Sequence of chain 12.B:
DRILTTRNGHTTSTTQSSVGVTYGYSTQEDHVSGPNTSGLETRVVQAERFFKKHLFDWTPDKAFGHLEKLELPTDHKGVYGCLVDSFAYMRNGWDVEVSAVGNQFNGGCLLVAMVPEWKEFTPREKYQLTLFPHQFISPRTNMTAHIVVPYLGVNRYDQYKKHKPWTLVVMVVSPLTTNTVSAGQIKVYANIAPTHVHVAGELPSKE

A protein and the small-molecule ligand that binds it are described below.
Small molecule (SMILES): CC(C)C[C@H](NC(=O)[C@H](C)NC(=O)CNC(=O)[C@@H](N)Cc1ccccc1)C(=O)N[C@@H](CC(C)C)C(=O)N[C@@H](C)C(=O)O

Binding-site contacts:
Ligand atom C contacts residue ILE14 of chain 12.B at 3.4 Å (hydrophobic).
Ligand atom CB contacts residue LEU15 of chain 12.B at 4.1 Å (hydrophobic).
Ligand atom N contacts residue ILE14 of chain 12.B at 3.0 Å (h-bond).
Ligand atom N contacts residue ASP12 of chain 12.B at 4.1 Å.
Ligand atom C contacts residue ILE14 of chain 12.B at 4.2 Å (hydrophobic).
Ligand atom C contacts residue ARG18 of chain 12.B at 3.8 Å.
Ligand atom CB contacts residue ILE14 of chain 12.B at 4.1 Å (hydrophobic).
Ligand atom CA contacts residue ASP12 of chain 12.B at 3.7 Å.
Ligand atom CB contacts residue THR17 of chain 12.B at 4.0 Å.
Ligand atom O contacts residue ARG18 of chain 12.B at 3.0 Å (salt-bridge).
Ligand atom O contacts residue ILE14 of chain 12.B at 3.5 Å (h-bond).
Ligand atom CB contacts residue ARG18 of chain 12.B at 4.2 Å.
Ligand atom C contacts residue THR16 of chain 12.B at 4.2 Å.
Ligand atom CD2 contacts residue VAL32 of chain 12.B at 3.9 Å (hydrophobic).
Ligand atom CB contacts residue THR16 of chain 12.B at 4.2 Å.
Ligand atom CA contacts residue ILE14 of chain 12.B at 4.0 Å (hydrophobic).
Ligand atom O contacts residue LEU15 of chain 12.B at 3.5 Å.
Ligand atom C contacts residue ARG18 of chain 12.B at 4.1 Å.
Ligand atom N contacts residue THR16 of chain 12.B at 2.9 Å (h-bond).
Ligand atom C contacts residue ILE14 of chain 12.B at 3.6 Å (hydrophobic).
Ligand atom CG contacts residue THR16 of chain 12.B at 4.0 Å.
Ligand atom O contacts residue ARG18 of chain 12.B at 3.6 Å (salt-bridge).
Ligand atom CA contacts residue THR16 of chain 12.B at 3.6 Å.
Ligand atom CG contacts residue THR17 of chain 12.B at 4.3 Å.
Ligand atom CD1 contacts residue THR16 of chain 12.B at 3.1 Å.
Ligand atom CD2 contacts residue THR17 of chain 12.B at 3.7 Å.
Ligand atom C contacts residue THR16 of chain 12.B at 3.7 Å.
Ligand atom CD1 contacts residue ASP12 of chain 12.B at 3.8 Å.
Ligand atom CD2 contacts residue HIS157 of chain 12.B at 3.7 Å.
Ligand atom CD2 contacts residue ASP106 of chain 12.B at 4.1 Å.
Ligand atom O contacts residue THR16 of chain 12.B at 3.1 Å (h-bond).
Ligand atom CD1 contacts residue ILE14 of chain 12.B at 3.6 Å (hydrophobic).
Ligand atom O contacts residue THR17 of chain 12.B at 3.8 Å.
Ligand atom N contacts residue ILE14 of chain 12.B at 3.5 Å.
Ligand atom CA contacts residue ARG18 of chain 12.B at 3.8 Å.
Ligand atom CE1 contacts residue ASP12 of chain 12.B at 3.5 Å.
Ligand atom CA contacts residue ILE14 of chain 12.B at 3.3 Å (hydrophobic).
Ligand atom CG contacts residue ILE14 of chain 12.B at 4.2 Å (hydrophobic).
Ligand atom O contacts residue ILE14 of chain 12.B at 3.1 Å.
Ligand atom CD1 contacts residue TYR34 of chain 12.B at 3.0 Å (hydrophobic).